Binding-site contacts:
Ligand atom C5 contacts residue ASN165 of chain 1.A at 3.7 Å.
Ligand atom N2 contacts residue ASN165 of chain 1.A at 2.9 Å (h-bond).
Ligand atom C1 contacts residue GLN115 of chain 1.A at 3.3 Å.
Ligand atom C3 contacts residue ASN165 of chain 1.A at 3.8 Å.
Ligand atom C1 contacts residue ASN165 of chain 1.A at 1.4 Å.
Ligand atom C4 contacts residue ASN165 of chain 1.A at 4.2 Å.
Ligand atom C1 contacts residue GLU132 of chain 1.A at 4.2 Å.
Ligand atom O5 contacts residue GLN115 of chain 1.A at 2.5 Å (h-bond).
Ligand atom C6 contacts residue GLN115 of chain 1.A at 3.3 Å.
Ligand atom C7 contacts residue ASN165 of chain 1.A at 4.1 Å.
Ligand atom O5 contacts residue ASN165 of chain 1.A at 2.4 Å (h-bond).
Ligand atom C5 contacts residue GLN115 of chain 1.A at 3.4 Å.
Ligand atom O5 contacts residue GLU132 of chain 1.A at 4.0 Å.
Ligand atom C2 contacts residue ASN165 of chain 1.A at 2.4 Å.

Sequence of chain 1.A:
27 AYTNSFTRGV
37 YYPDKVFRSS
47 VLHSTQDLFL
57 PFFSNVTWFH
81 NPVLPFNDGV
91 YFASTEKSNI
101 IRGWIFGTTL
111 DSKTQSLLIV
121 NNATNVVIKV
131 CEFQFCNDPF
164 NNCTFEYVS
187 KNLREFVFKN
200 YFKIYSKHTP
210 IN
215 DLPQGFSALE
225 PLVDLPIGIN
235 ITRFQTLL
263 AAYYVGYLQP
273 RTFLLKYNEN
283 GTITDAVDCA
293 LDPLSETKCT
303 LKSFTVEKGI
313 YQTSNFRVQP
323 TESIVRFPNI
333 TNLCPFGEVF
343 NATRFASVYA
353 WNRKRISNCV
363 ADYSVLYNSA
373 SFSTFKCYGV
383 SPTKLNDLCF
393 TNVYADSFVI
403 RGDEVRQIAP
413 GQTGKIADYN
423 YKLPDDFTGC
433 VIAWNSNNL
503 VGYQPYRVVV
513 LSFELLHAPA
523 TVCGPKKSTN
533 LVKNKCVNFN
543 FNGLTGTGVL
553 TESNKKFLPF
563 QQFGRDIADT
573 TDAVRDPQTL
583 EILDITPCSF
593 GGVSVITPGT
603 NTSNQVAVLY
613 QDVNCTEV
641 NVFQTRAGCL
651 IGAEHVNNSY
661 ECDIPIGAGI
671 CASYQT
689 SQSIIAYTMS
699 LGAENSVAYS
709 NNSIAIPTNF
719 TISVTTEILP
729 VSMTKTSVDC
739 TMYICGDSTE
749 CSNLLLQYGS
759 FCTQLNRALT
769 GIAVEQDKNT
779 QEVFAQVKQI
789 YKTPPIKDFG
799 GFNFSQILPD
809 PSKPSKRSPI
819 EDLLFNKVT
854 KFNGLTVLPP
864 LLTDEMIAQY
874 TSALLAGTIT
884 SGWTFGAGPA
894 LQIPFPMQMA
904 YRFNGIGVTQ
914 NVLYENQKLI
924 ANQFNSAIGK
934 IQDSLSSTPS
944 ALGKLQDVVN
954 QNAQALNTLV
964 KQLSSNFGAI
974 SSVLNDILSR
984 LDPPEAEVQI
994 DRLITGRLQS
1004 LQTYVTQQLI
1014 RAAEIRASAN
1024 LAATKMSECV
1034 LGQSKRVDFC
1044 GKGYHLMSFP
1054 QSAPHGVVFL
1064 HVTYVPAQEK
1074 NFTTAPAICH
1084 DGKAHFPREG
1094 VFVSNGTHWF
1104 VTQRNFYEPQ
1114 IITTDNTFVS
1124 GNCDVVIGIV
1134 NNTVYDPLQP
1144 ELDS

A small-molecule ligand and the protein it binds are described below.
Small molecule (SMILES): CC(=O)N[C@@H]1[C@@H](O)[C@H](O)[C@@H](CO)O[C@H]1O